Binding-site contacts:
Ligand atom CAP contacts residue VAL459 of chain 1.C at 3.3 Å (hydrophobic).
Ligand atom CAO contacts residue ALA561 of chain 1.D at 3.8 Å (hydrophobic).
Ligand atom CAM contacts residue GLN483 of chain 1.C at 3.5 Å.
Ligand atom CAA contacts residue VAL459 of chain 1.C at 3.8 Å (hydrophobic).
Ligand atom CAA contacts residue THR558 of chain 1.D at 3.7 Å.
Ligand atom CAY contacts residue PHE425 of chain 1.C at 3.4 Å (hydrophobic).
Ligand atom OAG contacts residue PHE425 of chain 1.C at 3.0 Å.
Ligand atom CAB contacts residue ILE557 of chain 1.D at 3.6 Å (hydrophobic).
Ligand atom CBE contacts residue LEU460 of chain 1.C at 3.8 Å (hydrophobic).
Ligand atom CAV contacts residue ILE482 of chain 1.C at 3.4 Å (hydrophobic).
Ligand atom CAQ contacts residue VAL459 of chain 1.C at 3.6 Å (hydrophobic).
Ligand atom OAH contacts residue THR479 of chain 1.C at 3.2 Å.
Ligand atom CAB contacts residue THR558 of chain 1.D at 3.8 Å.
Ligand atom CAL contacts residue THR479 of chain 1.C at 3.2 Å.
Ligand atom OAH contacts residue ILE480 of chain 1.C at 3.3 Å (h-bond).
Ligand atom CBF contacts residue LEU428 of chain 1.C at 3.8 Å (hydrophobic).
Ligand atom CAD contacts residue ILE486 of chain 1.C at 3.1 Å (hydrophobic).
Ligand atom CAX contacts residue GLN483 of chain 1.C at 3.9 Å.
Ligand atom CAQ contacts residue ILE565 of chain 1.D at 3.2 Å (hydrophobic).
Ligand atom CAM contacts residue PHE425 of chain 1.C at 3.5 Å (hydrophobic).
Ligand atom OAH contacts residue GLN596 of chain 1.C at 3.8 Å.
Ligand atom OAF contacts residue PHE425 of chain 1.C at 3.7 Å.
Ligand atom CAL contacts residue GLN483 of chain 1.C at 3.0 Å.
Ligand atom CAY contacts residue THR479 of chain 1.C at 3.9 Å.
Ligand atom CAK contacts residue CYS463 of chain 1.C at 3.5 Å (hydrophobic).
Ligand atom OAG contacts residue THR479 of chain 1.C at 3.3 Å.
Ligand atom CAN contacts residue PHE456 of chain 1.C at 3.5 Å (hydrophobic).
Ligand atom OAF contacts residue GLN596 of chain 1.C at 3.0 Å (h-bond).
Ligand atom CAA contacts residue PHE456 of chain 1.C at 3.7 Å (hydrophobic).
Ligand atom CAB contacts residue PHE456 of chain 1.C at 3.7 Å (hydrophobic).
Ligand atom OAW contacts residue ILE482 of chain 1.C at 3.4 Å.
Ligand atom CAN contacts residue VAL459 of chain 1.C at 3.9 Å (hydrophobic).
Ligand atom CAJ contacts residue PHE456 of chain 1.C at 3.8 Å (hydrophobic).
Ligand atom CAX contacts residue THR479 of chain 1.C at 3.7 Å.
Ligand atom CAA contacts residue SER455 of chain 1.C at 3.2 Å.
Ligand atom CAX contacts residue GLN596 of chain 1.C at 3.5 Å.
Ligand atom CAR contacts residue PRO424 of chain 1.C at 3.9 Å (hydrophobic).
Ligand atom CAL contacts residue ILE480 of chain 1.C at 3.8 Å (hydrophobic).
Ligand atom OAF contacts residue ARG470 of chain 1.C at 2.8 Å (salt-bridge).
Ligand atom CAC contacts residue LEU460 of chain 1.C at 3.7 Å (hydrophobic).

Sequence of chain 1.D:
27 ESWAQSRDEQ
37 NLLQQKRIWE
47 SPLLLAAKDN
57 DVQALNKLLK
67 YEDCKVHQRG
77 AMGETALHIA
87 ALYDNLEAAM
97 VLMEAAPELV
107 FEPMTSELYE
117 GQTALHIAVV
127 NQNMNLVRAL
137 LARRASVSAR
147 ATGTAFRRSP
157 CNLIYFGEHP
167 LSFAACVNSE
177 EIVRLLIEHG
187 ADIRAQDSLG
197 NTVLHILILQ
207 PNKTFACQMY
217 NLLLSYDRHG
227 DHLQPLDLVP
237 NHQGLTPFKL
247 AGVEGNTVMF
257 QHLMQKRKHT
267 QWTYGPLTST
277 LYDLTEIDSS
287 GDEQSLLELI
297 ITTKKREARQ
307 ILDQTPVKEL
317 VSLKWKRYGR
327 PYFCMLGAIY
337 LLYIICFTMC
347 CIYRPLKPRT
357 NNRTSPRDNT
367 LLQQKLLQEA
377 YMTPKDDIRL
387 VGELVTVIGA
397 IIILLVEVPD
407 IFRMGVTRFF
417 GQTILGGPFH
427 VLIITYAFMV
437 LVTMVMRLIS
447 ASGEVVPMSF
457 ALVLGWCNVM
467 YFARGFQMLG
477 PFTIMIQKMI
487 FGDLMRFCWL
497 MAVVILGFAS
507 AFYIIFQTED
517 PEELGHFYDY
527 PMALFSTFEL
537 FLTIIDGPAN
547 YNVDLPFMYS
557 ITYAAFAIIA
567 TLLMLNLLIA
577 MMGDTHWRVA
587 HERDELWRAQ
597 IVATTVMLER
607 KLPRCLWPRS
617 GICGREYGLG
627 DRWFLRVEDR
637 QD

The small molecule below binds the protein below.
Small molecule (SMILES): CC(C)CCC[C@@H](C)[C@H]1CC[C@H]2[C@@H]3CC=C4C[C@@H](OC(=O)CCC(=O)O)CC[C@]4(C)[C@H]3CC[C@]12C

Sequence of chain 1.C:
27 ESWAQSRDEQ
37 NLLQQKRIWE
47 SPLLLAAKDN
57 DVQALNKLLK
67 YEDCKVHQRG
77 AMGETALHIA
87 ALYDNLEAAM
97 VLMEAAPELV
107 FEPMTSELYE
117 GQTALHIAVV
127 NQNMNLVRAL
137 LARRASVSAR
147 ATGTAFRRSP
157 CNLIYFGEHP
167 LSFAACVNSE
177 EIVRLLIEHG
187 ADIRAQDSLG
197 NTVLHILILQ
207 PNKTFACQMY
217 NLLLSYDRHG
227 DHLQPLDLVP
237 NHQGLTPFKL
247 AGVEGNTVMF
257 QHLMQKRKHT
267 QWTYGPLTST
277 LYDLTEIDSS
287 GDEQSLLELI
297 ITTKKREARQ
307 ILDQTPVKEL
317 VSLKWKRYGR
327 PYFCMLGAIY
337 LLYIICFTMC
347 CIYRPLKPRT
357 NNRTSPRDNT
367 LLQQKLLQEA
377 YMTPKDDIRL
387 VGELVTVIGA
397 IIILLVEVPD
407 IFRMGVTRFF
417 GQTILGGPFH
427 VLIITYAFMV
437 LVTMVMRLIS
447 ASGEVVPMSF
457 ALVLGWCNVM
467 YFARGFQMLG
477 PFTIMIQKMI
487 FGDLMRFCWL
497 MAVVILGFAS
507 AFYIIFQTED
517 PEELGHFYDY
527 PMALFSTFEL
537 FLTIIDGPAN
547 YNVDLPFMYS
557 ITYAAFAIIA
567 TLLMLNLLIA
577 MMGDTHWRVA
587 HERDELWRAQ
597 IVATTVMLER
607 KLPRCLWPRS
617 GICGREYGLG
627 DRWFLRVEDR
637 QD